Binding-site contacts:
Ligand atom C2 contacts residue TYR192 of chain 1.A at 3.4 Å (hydrophobic).
Ligand atom P2 contacts residue THR50 of chain 1.A at 3.4 Å.
Ligand atom C8 contacts residue MET255 of chain 1.A at 3.3 Å (hydrophobic).
Ligand atom O5P contacts residue GLY49 of chain 1.A at 3.1 Å (h-bond).
Ligand atom O2P contacts residue ARG256 of chain 1.A at 3.1 Å (salt-bridge).
Ligand atom N1 contacts residue PHE228 of chain 1.A at 3.7 Å.
Ligand atom O6P contacts residue THR51 of chain 1.A at 2.6 Å (h-bond).
Ligand atom N6 contacts residue TRP52 of chain 1.A at 3.3 Å.
Ligand atom O3' contacts residue ARG129 of chain 1.A at 3.1 Å (salt-bridge).
Ligand atom O5' contacts residue LYS47 of chain 1.A at 3.4 Å.
Ligand atom O5P contacts residue SER48 of chain 1.A at 3.2 Å (h-bond).
Ligand atom O6P contacts residue THR50 of chain 1.A at 3.1 Å (h-bond).
Ligand atom C2 contacts residue TRP52 of chain 1.A at 3.5 Å (hydrophobic).
Ligand atom N6 contacts residue PHE228 of chain 1.A at 3.7 Å.
Ligand atom P1 contacts residue SER137 of chain 1.A at 3.6 Å.
Ligand atom O4P contacts residue PHE254 of chain 1.A at 3.4 Å.
Ligand atom O3P contacts residue LYS257 of chain 1.A at 2.8 Å (salt-bridge).
Ligand atom O5P contacts residue THR50 of chain 1.A at 2.6 Å (h-bond).
Ligand atom O3P contacts residue GLY258 of chain 1.A at 2.8 Å (h-bond).
Ligand atom O2' contacts residue PHE228 of chain 1.A at 3.6 Å.
Ligand atom N6 contacts residue THR226 of chain 1.A at 2.7 Å (h-bond).
Ligand atom N6 contacts residue MET231 of chain 1.A at 3.3 Å (h-bond).
Ligand atom O1P contacts residue ARG256 of chain 1.A at 2.8 Å (salt-bridge).
Ligand atom N3 contacts residue TYR192 of chain 1.A at 2.8 Å (h-bond).
Ligand atom O5' contacts residue GLY49 of chain 1.A at 3.3 Å (h-bond).
Ligand atom N3 contacts residue GLY258 of chain 1.A at 3.5 Å.
Ligand atom O3P contacts residue ARG256 of chain 1.A at 3.5 Å.
Ligand atom C6 contacts residue TRP52 of chain 1.A at 3.4 Å (hydrophobic).
Ligand atom C2 contacts residue GLY258 of chain 1.A at 3.6 Å.
Ligand atom N1 contacts residue TRP52 of chain 1.A at 3.4 Å.
Ligand atom N7 contacts residue MET255 of chain 1.A at 3.4 Å (h-bond).
Ligand atom O2P contacts residue ARG129 of chain 1.A at 2.8 Å (salt-bridge).
Ligand atom O1P contacts residue SER137 of chain 1.A at 2.8 Å (h-bond).
Ligand atom O2' contacts residue ARG256 of chain 1.A at 3.6 Å (salt-bridge).
Ligand atom O2' contacts residue GLY258 of chain 1.A at 3.6 Å.
Ligand atom O4' contacts residue GLY49 of chain 1.A at 3.7 Å.
Ligand atom O4P contacts residue LYS47 of chain 1.A at 2.7 Å (salt-bridge).
Ligand atom C5' contacts residue LYS47 of chain 1.A at 3.7 Å.
Ligand atom O3' contacts residue SER137 of chain 1.A at 3.5 Å (h-bond).
Ligand atom O5P contacts residue LYS47 of chain 1.A at 3.5 Å (salt-bridge).

This protein binds this small molecule.
Small molecule (SMILES): Nc1ncnc2c1ncn2[C@@H]1O[C@H](COP(=O)(O)O)[C@@H](OP(=O)(O)O)[C@H]1O

Sequence of chain 1.A:
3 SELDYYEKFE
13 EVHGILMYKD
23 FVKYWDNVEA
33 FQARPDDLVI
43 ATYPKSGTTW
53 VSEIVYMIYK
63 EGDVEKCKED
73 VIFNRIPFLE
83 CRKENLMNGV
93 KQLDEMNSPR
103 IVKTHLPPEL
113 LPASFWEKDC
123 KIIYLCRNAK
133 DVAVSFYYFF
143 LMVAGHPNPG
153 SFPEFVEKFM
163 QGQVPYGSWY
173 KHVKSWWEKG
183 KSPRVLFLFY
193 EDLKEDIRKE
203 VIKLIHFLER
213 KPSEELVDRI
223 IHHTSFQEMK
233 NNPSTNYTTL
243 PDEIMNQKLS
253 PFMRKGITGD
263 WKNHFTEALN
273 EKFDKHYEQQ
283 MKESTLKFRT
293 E